Binding-site contacts:
Ligand atom O3G contacts residue GLU331 of chain 1.F at 2.5 Å (salt-bridge).
Ligand atom O3G contacts residue MG1 of chain 1.V at 2.8 Å.
Ligand atom O2' contacts residue HIS239 of chain 1.F at 3.4 Å (h-bond).
Ligand atom O2B contacts residue ALA155 of chain 1.F at 3.6 Å (h-bond).
Ligand atom N1 contacts residue TYR185 of chain 1.F at 3.5 Å.
Ligand atom O2A contacts residue LYS150 of chain 1.F at 2.9 Å.
Ligand atom N7 contacts residue LYS150 of chain 1.F at 3.0 Å (salt-bridge).
Ligand atom N6 contacts residue ILE148 of chain 1.F at 3.7 Å.
Ligand atom O1B contacts residue MG1 of chain 1.V at 2.7 Å.
Ligand atom O2' contacts residue LYS198 of chain 1.F at 3.7 Å.
Ligand atom O3' contacts residue THR241 of chain 1.F at 2.1 Å (h-bond).
Ligand atom N6 contacts residue GLN183 of chain 1.F at 3.3 Å (h-bond).
Ligand atom C2 contacts residue LYS198 of chain 1.F at 3.4 Å.
Ligand atom N3 contacts residue LYS198 of chain 1.F at 3.0 Å (salt-bridge).
Ligand atom C6 contacts residue LYS184 of chain 1.F at 3.5 Å.
Ligand atom N1 contacts residue LYS184 of chain 1.F at 3.7 Å.
Ligand atom PG contacts residue GLU331 of chain 1.F at 3.7 Å.
Ligand atom C2 contacts residue LEU186 of chain 1.F at 3.4 Å (hydrophobic).
Ligand atom N7 contacts residue ILE148 of chain 1.F at 3.7 Å.
Ligand atom C5 contacts residue GLN183 of chain 1.F at 3.8 Å.
Ligand atom C8 contacts residue LYS150 of chain 1.F at 3.5 Å.
Ligand atom O2' contacts residue THR241 of chain 1.F at 3.5 Å (h-bond).
Ligand atom C8 contacts residue ILE148 of chain 1.F at 3.7 Å (hydrophobic).
Ligand atom O1B contacts residue LYS74 of chain 1.F at 3.1 Å (salt-bridge).
Ligand atom N6 contacts residue LYS184 of chain 1.F at 2.5 Å (salt-bridge).
Ligand atom O1A contacts residue GLU331 of chain 1.F at 3.5 Å.
Ligand atom C3B contacts residue ASN242 of chain 1.F at 3.1 Å.
Ligand atom C3' contacts residue THR241 of chain 1.F at 3.5 Å.
Ligand atom O2G contacts residue ARG222 of chain 1.F at 3.7 Å.
Ligand atom O2G contacts residue ASP318 of chain 1.F at 2.1 Å (salt-bridge).
Ligand atom O2A contacts residue LYS74 of chain 1.F at 3.2 Å.
Ligand atom N7 contacts residue GLN183 of chain 1.F at 3.2 Å (h-bond).
Ligand atom O3G contacts residue ASN333 of chain 1.F at 2.7 Å (h-bond).
Ligand atom N1 contacts residue LEU186 of chain 1.F at 3.0 Å (h-bond).
Ligand atom PG contacts residue ASP318 of chain 1.F at 3.7 Å.
Ligand atom C5' contacts residue ILE330 of chain 1.F at 3.8 Å (hydrophobic).
Ligand atom O1B contacts residue GLU331 of chain 1.F at 2.6 Å (salt-bridge).
Ligand atom O1G contacts residue ARG222 of chain 1.F at 3.7 Å.
Ligand atom O2G contacts residue GLU331 of chain 1.F at 3.7 Å.
Ligand atom O2G contacts residue ASN333 of chain 1.F at 3.6 Å (h-bond).

Sequence of chain 1.F:
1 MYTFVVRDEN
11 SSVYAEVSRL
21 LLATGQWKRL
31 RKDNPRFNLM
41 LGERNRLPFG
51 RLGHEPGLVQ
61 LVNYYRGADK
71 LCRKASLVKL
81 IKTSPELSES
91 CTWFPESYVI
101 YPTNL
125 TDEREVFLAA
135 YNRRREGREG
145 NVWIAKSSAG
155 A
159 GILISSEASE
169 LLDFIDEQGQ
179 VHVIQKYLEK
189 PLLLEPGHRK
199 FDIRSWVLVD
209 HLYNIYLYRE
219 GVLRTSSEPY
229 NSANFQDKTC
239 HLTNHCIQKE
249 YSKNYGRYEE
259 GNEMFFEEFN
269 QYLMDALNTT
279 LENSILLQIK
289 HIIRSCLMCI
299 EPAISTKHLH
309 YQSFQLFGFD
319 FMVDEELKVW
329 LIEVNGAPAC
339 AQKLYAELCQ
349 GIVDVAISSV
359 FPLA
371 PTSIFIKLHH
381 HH

A small-molecule ligand and the protein it binds are described below.
Small molecule (SMILES): Nc1ncnc2c1ncn2[C@@H]1O[C@H](CO[P](=O)(O)O[P](=O)(O)CP(=O)(O)O)[C@@H](O)[C@H]1O